Binding-site contacts:
Ligand atom C1 contacts residue ARG25 of chain 1.B at 3.3 Å.
Ligand atom O5 contacts residue TRP8 of chain 1.B at 2.5 Å.
Ligand atom O6 contacts residue ARG25 of chain 1.B at 3.3 Å (salt-bridge).
Ligand atom C1 contacts residue TRP8 of chain 1.B at 1.4 Å (hydrophobic).
Ligand atom O3 contacts residue ASP4 of chain 1.B at 3.5 Å (salt-bridge).
Ligand atom O5 contacts residue ARG25 of chain 1.B at 3.1 Å (salt-bridge).
Ligand atom C5 contacts residue ASP4 of chain 1.B at 3.9 Å.
Ligand atom C4 contacts residue TRP8 of chain 1.B at 4.0 Å (hydrophobic).
Ligand atom C2 contacts residue TRP8 of chain 1.B at 2.6 Å (hydrophobic).
Ligand atom C5 contacts residue TRP8 of chain 1.B at 3.2 Å (hydrophobic).
Ligand atom C6 contacts residue TRP8 of chain 1.B at 4.4 Å (hydrophobic).
Ligand atom C3 contacts residue TRP8 of chain 1.B at 3.5 Å (hydrophobic).
Ligand atom C2 contacts residue ASP4 of chain 1.B at 4.2 Å.
Ligand atom O6 contacts residue TRP8 of chain 1.B at 4.2 Å.
Ligand atom C3 contacts residue ASP4 of chain 1.B at 3.0 Å.
Ligand atom C5 contacts residue ARG25 of chain 1.B at 4.0 Å.
Ligand atom C3 contacts residue ARG27 of chain 1.B at 4.3 Å.
Ligand atom C6 contacts residue ARG25 of chain 1.B at 4.1 Å.
Ligand atom O4 contacts residue ASP4 of chain 1.B at 2.4 Å (salt-bridge).
Ligand atom C4 contacts residue ASP4 of chain 1.B at 3.4 Å.
Ligand atom O2 contacts residue TRP8 of chain 1.B at 3.7 Å.

Sequence of chain 1.B:
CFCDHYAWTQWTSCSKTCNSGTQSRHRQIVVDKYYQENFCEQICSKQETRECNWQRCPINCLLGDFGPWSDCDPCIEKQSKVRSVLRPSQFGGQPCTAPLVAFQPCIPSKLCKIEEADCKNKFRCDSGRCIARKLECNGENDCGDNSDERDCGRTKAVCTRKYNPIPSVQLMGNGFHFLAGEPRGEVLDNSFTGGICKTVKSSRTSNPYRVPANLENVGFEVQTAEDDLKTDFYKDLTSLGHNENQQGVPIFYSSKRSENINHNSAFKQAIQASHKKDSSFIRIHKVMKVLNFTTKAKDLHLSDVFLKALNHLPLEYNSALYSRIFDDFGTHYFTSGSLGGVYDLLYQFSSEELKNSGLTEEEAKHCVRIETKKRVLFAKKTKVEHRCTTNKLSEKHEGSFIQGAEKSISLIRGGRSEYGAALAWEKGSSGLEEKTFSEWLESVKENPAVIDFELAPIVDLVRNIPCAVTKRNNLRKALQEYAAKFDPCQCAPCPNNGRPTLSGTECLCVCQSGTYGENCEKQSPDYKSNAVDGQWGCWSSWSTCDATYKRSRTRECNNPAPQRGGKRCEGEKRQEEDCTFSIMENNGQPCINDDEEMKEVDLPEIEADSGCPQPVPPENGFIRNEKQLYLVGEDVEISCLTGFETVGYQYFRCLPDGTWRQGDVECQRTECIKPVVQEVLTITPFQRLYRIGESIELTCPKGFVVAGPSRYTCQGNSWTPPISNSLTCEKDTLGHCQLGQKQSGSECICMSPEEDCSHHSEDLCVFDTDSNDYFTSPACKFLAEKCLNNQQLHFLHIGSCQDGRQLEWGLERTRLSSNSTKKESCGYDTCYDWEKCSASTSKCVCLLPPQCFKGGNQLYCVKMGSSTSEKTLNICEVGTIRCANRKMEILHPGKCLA

This protein binds this small molecule.
Small molecule (SMILES): OC[C@H]1O[C@H](O)[C@@H](O)[C@@H](O)[C@@H]1O